A small-molecule ligand and the protein it binds are described below.
Small molecule (SMILES): CC(=O)N[C@@H]1[C@@H](O)[C@H](O)[C@@H](CO)O[C@H]1O

Sequence of chain 35.E:
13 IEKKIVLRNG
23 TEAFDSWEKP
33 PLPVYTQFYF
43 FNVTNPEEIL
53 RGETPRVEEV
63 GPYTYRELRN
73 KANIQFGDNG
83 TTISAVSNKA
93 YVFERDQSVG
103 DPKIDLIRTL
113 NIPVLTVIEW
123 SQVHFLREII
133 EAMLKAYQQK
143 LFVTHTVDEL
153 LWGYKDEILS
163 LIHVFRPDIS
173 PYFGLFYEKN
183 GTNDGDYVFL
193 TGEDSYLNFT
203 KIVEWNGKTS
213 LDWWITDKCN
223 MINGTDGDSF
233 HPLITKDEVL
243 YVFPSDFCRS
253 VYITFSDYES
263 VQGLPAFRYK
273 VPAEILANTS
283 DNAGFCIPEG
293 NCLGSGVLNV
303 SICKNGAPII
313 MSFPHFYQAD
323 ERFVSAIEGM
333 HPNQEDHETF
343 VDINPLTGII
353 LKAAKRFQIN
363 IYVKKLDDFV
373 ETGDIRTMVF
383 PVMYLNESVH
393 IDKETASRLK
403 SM

Binding-site contacts:
Ligand atom C3 contacts residue ASN200 of chain 35.E at 3.7 Å.
Ligand atom C7 contacts residue ASN200 of chain 35.E at 3.6 Å.
Ligand atom O5 contacts residue ASN200 of chain 35.E at 2.5 Å (h-bond).
Ligand atom C8 contacts residue LEU192 of chain 35.E at 3.7 Å (hydrophobic).
Ligand atom C8 contacts residue VAL205 of chain 35.E at 3.7 Å (hydrophobic).
Ligand atom C5 contacts residue ASN200 of chain 35.E at 3.3 Å.
Ligand atom O6 contacts residue ASN200 of chain 35.E at 3.0 Å (h-bond).
Ligand atom N2 contacts residue ASN200 of chain 35.E at 3.3 Å (h-bond).
Ligand atom O5 contacts residue SER197 of chain 35.E at 4.0 Å.
Ligand atom C5 contacts residue SER197 of chain 35.E at 4.2 Å.
Ligand atom O7 contacts residue ASN200 of chain 35.E at 3.3 Å (h-bond).
Ligand atom C7 contacts residue LEU192 of chain 35.E at 3.8 Å (hydrophobic).
Ligand atom C2 contacts residue ASN200 of chain 35.E at 2.5 Å.
Ligand atom C4 contacts residue ASN200 of chain 35.E at 3.8 Å.
Ligand atom C6 contacts residue LEU199 of chain 35.E at 4.1 Å (hydrophobic).
Ligand atom C2 contacts residue LEU192 of chain 35.E at 4.3 Å (hydrophobic).
Ligand atom C6 contacts residue SER197 of chain 35.E at 4.3 Å.
Ligand atom N2 contacts residue LEU192 of chain 35.E at 3.5 Å.
Ligand atom C1 contacts residue LEU192 of chain 35.E at 3.9 Å (hydrophobic).
Ligand atom C6 contacts residue ASN200 of chain 35.E at 3.3 Å.
Ligand atom C1 contacts residue ASN200 of chain 35.E at 1.4 Å.
Ligand atom O7 contacts residue LYS203 of chain 35.E at 4.0 Å.